The protein below binds the small molecule below.
Small molecule (SMILES): CC[C@@H](C(=O)N1C(=O)O[C@@H](c2ccccc2)[C@H]1C)[C@@H](O)[C@@H](C)CC1(CC)O[C@@H]1CC[C@@]1(CC)O[C@@H]1C

Binding-site contacts:
Ligand atom C32 contacts residue TYR15 of chain 1.A at 3.4 Å (hydrophobic).
Ligand atom C30 contacts residue ALA59 of chain 1.A at 3.8 Å (hydrophobic).
Ligand atom O26 contacts residue VAL86 of chain 1.A at 3.5 Å.
Ligand atom O33 contacts residue GLU66 of chain 1.A at 2.6 Å (salt-bridge).
Ligand atom C23 contacts residue GLY105 of chain 1.A at 3.9 Å.
Ligand atom C19 contacts residue TYR15 of chain 1.A at 4.0 Å (hydrophobic).
Ligand atom C34 contacts residue LEU82 of chain 1.A at 3.6 Å (hydrophobic).
Ligand atom C20 contacts residue VAL120 of chain 1.A at 4.0 Å (hydrophobic).
Ligand atom C24 contacts residue GLY105 of chain 1.A at 3.6 Å.
Ligand atom C31 contacts residue TYR15 of chain 1.A at 3.5 Å (hydrophobic).
Ligand atom C24 contacts residue ILE107 of chain 1.A at 2.9 Å (hydrophobic).
Ligand atom C18 contacts residue GLU66 of chain 1.A at 3.5 Å.
Ligand atom C28 contacts residue TRP122 of chain 1.A at 3.6 Å (hydrophobic).
Ligand atom O36 contacts residue VAL120 of chain 1.A at 3.5 Å.
Ligand atom C32 contacts residue LEU56 of chain 1.A at 3.6 Å (hydrophobic).
Ligand atom C28 contacts residue VAL103 of chain 1.A at 3.6 Å (hydrophobic).
Ligand atom C15 contacts residue VAL86 of chain 1.A at 4.0 Å (hydrophobic).
Ligand atom C28 contacts residue THR101 of chain 1.A at 3.3 Å.
Ligand atom C19 contacts residue GLU66 of chain 1.A at 3.1 Å.
Ligand atom C35 contacts residue ALA84 of chain 1.A at 3.8 Å (hydrophobic).
Ligand atom C21 contacts residue GLU66 of chain 1.A at 3.5 Å.
Ligand atom C16 contacts residue ASP39 of chain 1.A at 4.0 Å.
Ligand atom O36 contacts residue GLY105 of chain 1.A at 3.2 Å.
Ligand atom O29 contacts residue ASP39 of chain 1.A at 2.8 Å (salt-bridge).
Ligand atom C17 contacts residue GLU66 of chain 1.A at 3.5 Å.
Ligand atom O26 contacts residue VAL88 of chain 1.A at 3.6 Å.
Ligand atom C34 contacts residue ALA84 of chain 1.A at 4.1 Å (hydrophobic).
Ligand atom C14 contacts residue ASP39 of chain 1.A at 3.9 Å.
Ligand atom C34 contacts residue VAL103 of chain 1.A at 4.0 Å (hydrophobic).
Ligand atom C35 contacts residue LEU82 of chain 1.A at 3.5 Å (hydrophobic).
Ligand atom C27 contacts residue ASP39 of chain 1.A at 4.1 Å.
Ligand atom C27 contacts residue TRP122 of chain 1.A at 3.5 Å (hydrophobic).
Ligand atom C18 contacts residue TYR15 of chain 1.A at 3.7 Å (hydrophobic).
Ligand atom C31 contacts residue ASP39 of chain 1.A at 3.6 Å.
Ligand atom C15 contacts residue ASP39 of chain 1.A at 3.8 Å.
Ligand atom C35 contacts residue CYS16 of chain 1.A at 3.3 Å (hydrophobic).
Ligand atom O33 contacts residue TYR15 of chain 1.A at 2.8 Å (h-bond).
Ligand atom C24 contacts residue MET118 of chain 1.A at 3.9 Å (hydrophobic).
Ligand atom C23 contacts residue MET118 of chain 1.A at 3.8 Å (hydrophobic).
Ligand atom C20 contacts residue GLU66 of chain 1.A at 4.1 Å.

Sequence of chain 1.A:
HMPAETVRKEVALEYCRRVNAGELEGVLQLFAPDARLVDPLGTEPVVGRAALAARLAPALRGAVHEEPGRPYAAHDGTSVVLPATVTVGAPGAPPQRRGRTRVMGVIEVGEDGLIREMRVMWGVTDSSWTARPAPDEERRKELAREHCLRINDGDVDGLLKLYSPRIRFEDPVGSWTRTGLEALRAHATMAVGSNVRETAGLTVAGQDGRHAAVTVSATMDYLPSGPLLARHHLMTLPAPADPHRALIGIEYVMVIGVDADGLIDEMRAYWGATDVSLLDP